Sequence of chain 1.B:
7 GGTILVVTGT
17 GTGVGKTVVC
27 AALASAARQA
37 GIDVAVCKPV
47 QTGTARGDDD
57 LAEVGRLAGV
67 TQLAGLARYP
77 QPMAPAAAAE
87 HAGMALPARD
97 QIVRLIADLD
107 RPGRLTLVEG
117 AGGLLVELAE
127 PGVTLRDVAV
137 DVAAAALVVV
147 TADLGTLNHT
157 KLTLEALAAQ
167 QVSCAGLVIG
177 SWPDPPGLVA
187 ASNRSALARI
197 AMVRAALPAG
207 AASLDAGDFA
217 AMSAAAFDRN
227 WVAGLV

Sequence of chain 1.A:
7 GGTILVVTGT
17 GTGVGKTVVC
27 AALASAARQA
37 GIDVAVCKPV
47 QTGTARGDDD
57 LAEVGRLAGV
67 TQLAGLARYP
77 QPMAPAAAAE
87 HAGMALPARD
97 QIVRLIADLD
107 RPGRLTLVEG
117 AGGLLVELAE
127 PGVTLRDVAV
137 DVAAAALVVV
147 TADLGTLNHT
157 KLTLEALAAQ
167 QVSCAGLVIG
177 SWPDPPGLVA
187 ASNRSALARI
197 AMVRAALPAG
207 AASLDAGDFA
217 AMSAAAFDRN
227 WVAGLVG

This protein binds this small molecule.
Small molecule (SMILES): COc1ccccc1C(=O)C1CCCC1C(C(=O)O)C(=O)O

Binding-site contacts:
Ligand atom C08 contacts residue THR48 of chain 1.B at 3.6 Å.
Ligand atom O21 contacts residue LYS44 of chain 1.B at 3.8 Å.
Ligand atom C13 contacts residue THR48 of chain 1.B at 3.5 Å.
Ligand atom O20 contacts residue LYS22 of chain 1.B at 3.5 Å (salt-bridge).
Ligand atom O20 contacts residue THR18 of chain 1.B at 2.9 Å (h-bond).
Ligand atom C16 contacts residue LYS22 of chain 1.B at 3.5 Å.
Ligand atom O21 contacts residue ALA117 of chain 1.B at 3.5 Å.
Ligand atom O18 contacts residue LYS44 of chain 1.B at 3.5 Å (salt-bridge).
Ligand atom O09 contacts residue THR48 of chain 1.B at 2.6 Å (h-bond).
Ligand atom C05 contacts residue LEU150 of chain 1.A at 3.3 Å (hydrophobic).
Ligand atom O21 contacts residue LYS22 of chain 1.B at 2.9 Å (salt-bridge).
Ligand atom C14 contacts residue ASP54 of chain 1.B at 3.1 Å.
Ligand atom O18 contacts residue GLN47 of chain 1.B at 3.4 Å (h-bond).
Ligand atom C01 contacts residue GLY118 of chain 1.B at 3.7 Å.
Ligand atom C22 contacts residue ALA80 of chain 1.B at 3.5 Å (hydrophobic).
Ligand atom C22 contacts residue ALA117 of chain 1.B at 3.3 Å (hydrophobic).
Ligand atom C22 contacts residue MET79 of chain 1.B at 3.9 Å (hydrophobic).
Ligand atom C22 contacts residue PRO81 of chain 1.B at 3.2 Å (hydrophobic).
Ligand atom C16 contacts residue GLY118 of chain 1.B at 3.5 Å.
Ligand atom O19 contacts residue ASP56 of chain 1.B at 2.9 Å (salt-bridge).
Ligand atom O07 contacts residue ALA117 of chain 1.B at 2.9 Å.
Ligand atom C05 contacts residue THR18 of chain 1.B at 3.7 Å.
Ligand atom C03 contacts residue GLY151 of chain 1.A at 3.4 Å.
Ligand atom O19 contacts residue LYS44 of chain 1.B at 3.5 Å (salt-bridge).
Ligand atom O09 contacts residue MET79 of chain 1.B at 3.6 Å (h-bond).
Ligand atom C13 contacts residue ASP54 of chain 1.B at 3.4 Å.
Ligand atom C02 contacts residue ALA80 of chain 1.B at 3.9 Å (hydrophobic).
Ligand atom O19 contacts residue THR23 of chain 1.B at 3.6 Å (h-bond).
Ligand atom C04 contacts residue GLY151 of chain 1.A at 3.4 Å.
Ligand atom O21 contacts residue GLY118 of chain 1.B at 2.7 Å (h-bond).
Ligand atom O07 contacts residue GLY118 of chain 1.B at 2.9 Å (h-bond).
Ligand atom C14 contacts residue ARG52 of chain 1.B at 3.9 Å.
Ligand atom C13 contacts residue ARG52 of chain 1.B at 3.5 Å.
Ligand atom C12 contacts residue ARG52 of chain 1.B at 3.9 Å.
Ligand atom O18 contacts residue ASP56 of chain 1.B at 2.6 Å (salt-bridge).
Ligand atom C17 contacts residue LYS44 of chain 1.B at 3.7 Å.
Ligand atom O20 contacts residue GLY118 of chain 1.B at 3.5 Å (h-bond).
Ligand atom C04 contacts residue LEU150 of chain 1.A at 3.2 Å (hydrophobic).
Ligand atom C10 contacts residue THR18 of chain 1.B at 3.8 Å.
Ligand atom C17 contacts residue ASP56 of chain 1.B at 3.1 Å.